Binding-site contacts:
Ligand atom C contacts residue MN1 of chain 1.O at 2.9 Å.
Ligand atom OXT contacts residue ASP107 of chain 1.C at 3.0 Å (salt-bridge).
Ligand atom CE contacts residue PRO59 of chain 1.C at 3.8 Å (hydrophobic).
Ligand atom CE contacts residue CYS70 of chain 1.C at 4.0 Å (hydrophobic).
Ligand atom N contacts residue ASP107 of chain 1.C at 3.4 Å (salt-bridge).
Ligand atom C contacts residue ASP107 of chain 1.C at 3.5 Å.
Ligand atom O contacts residue HIS177 of chain 1.C at 2.9 Å (h-bond).
Ligand atom O contacts residue MN1 of chain 1.O at 4.1 Å.
Ligand atom CB contacts residue HIS177 of chain 1.C at 4.2 Å.
Ligand atom CB contacts residue PHE176 of chain 1.C at 3.6 Å (hydrophobic).
Ligand atom O contacts residue PHE176 of chain 1.C at 4.1 Å.
Ligand atom CA contacts residue MN1 of chain 1.O at 3.0 Å.
Ligand atom CG contacts residue CYS70 of chain 1.C at 3.7 Å (hydrophobic).
Ligand atom N contacts residue PHE176 of chain 1.C at 3.7 Å.
Ligand atom OXT contacts residue GLU234 of chain 1.C at 3.2 Å (salt-bridge).
Ligand atom N contacts residue THR98 of chain 1.C at 3.1 Å (h-bond).
Ligand atom OXT contacts residue MN1 of chain 1.N at 2.1 Å.
Ligand atom N contacts residue MN1 of chain 1.O at 2.4 Å.
Ligand atom O contacts residue MN1 of chain 1.N at 3.0 Å.
Ligand atom OXT contacts residue MN1 of chain 1.O at 2.1 Å.
Ligand atom SD contacts residue PRO59 of chain 1.C at 4.2 Å.
Ligand atom CA contacts residue ASP96 of chain 1.C at 3.4 Å.
Ligand atom O contacts residue HIS170 of chain 1.C at 3.4 Å (h-bond).
Ligand atom CE contacts residue PHE65 of chain 1.C at 3.2 Å (hydrophobic).
Ligand atom C contacts residue ASP96 of chain 1.C at 3.8 Å.
Ligand atom N contacts residue ASP96 of chain 1.C at 3.3 Å (salt-bridge).
Ligand atom C contacts residue MN1 of chain 1.N at 2.9 Å.
Ligand atom OXT contacts residue HIS170 of chain 1.C at 3.9 Å.
Ligand atom SD contacts residue TYR62 of chain 1.C at 3.9 Å.
Ligand atom CA contacts residue PHE176 of chain 1.C at 4.1 Å (hydrophobic).
Ligand atom C contacts residue HIS170 of chain 1.C at 4.0 Å.
Ligand atom OXT contacts residue ASP96 of chain 1.C at 3.4 Å (salt-bridge).
Ligand atom OXT contacts residue GLU203 of chain 1.C at 3.3 Å (salt-bridge).
Ligand atom O contacts residue GLU203 of chain 1.C at 4.1 Å.
Ligand atom C contacts residue HIS177 of chain 1.C at 4.0 Å.
Ligand atom C contacts residue GLU203 of chain 1.C at 4.0 Å.
Ligand atom CG contacts residue PHE176 of chain 1.C at 4.0 Å (hydrophobic).
Ligand atom O contacts residue ASP107 of chain 1.C at 3.8 Å.
Ligand atom CE contacts residue TRP220 of chain 1.C at 4.0 Å (hydrophobic).
Ligand atom SD contacts residue PHE176 of chain 1.C at 3.9 Å.

Sequence of chain 1.C:
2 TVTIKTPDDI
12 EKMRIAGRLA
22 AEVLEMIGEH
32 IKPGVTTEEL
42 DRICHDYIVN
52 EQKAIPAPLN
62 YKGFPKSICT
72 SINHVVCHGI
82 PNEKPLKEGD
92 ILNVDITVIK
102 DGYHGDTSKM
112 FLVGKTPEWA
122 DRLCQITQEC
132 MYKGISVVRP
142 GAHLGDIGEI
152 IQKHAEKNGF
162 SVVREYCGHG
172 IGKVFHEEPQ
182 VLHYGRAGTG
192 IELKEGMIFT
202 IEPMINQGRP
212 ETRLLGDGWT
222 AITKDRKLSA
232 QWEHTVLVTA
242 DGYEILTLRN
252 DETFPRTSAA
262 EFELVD

This small molecule binds to this protein.
Small molecule (SMILES): CSCC[C@H](N)C(=O)O